Binding-site contacts:
Ligand atom N2 contacts residue ASN30 of chain 1.K at 2.7 Å (h-bond).
Ligand atom C5 contacts residue ASN30 of chain 1.K at 3.6 Å.
Ligand atom C4 contacts residue ASN30 of chain 1.K at 4.2 Å.
Ligand atom C2 contacts residue ASN30 of chain 1.K at 2.5 Å.
Ligand atom O7 contacts residue ASN30 of chain 1.K at 4.0 Å.
Ligand atom C8 contacts residue ASN30 of chain 1.K at 3.7 Å.
Ligand atom C1 contacts residue ASN30 of chain 1.K at 1.4 Å.
Ligand atom C3 contacts residue ASN30 of chain 1.K at 3.8 Å.
Ligand atom C7 contacts residue ASN30 of chain 1.K at 3.3 Å.
Ligand atom O5 contacts residue ASN30 of chain 1.K at 2.3 Å (h-bond).

This protein binds this small molecule.
Small molecule (SMILES): CC(=O)N[C@@H]1[C@@H](O)[C@H](O)[C@@H](CO)O[C@H]1O

Sequence of chain 1.K:
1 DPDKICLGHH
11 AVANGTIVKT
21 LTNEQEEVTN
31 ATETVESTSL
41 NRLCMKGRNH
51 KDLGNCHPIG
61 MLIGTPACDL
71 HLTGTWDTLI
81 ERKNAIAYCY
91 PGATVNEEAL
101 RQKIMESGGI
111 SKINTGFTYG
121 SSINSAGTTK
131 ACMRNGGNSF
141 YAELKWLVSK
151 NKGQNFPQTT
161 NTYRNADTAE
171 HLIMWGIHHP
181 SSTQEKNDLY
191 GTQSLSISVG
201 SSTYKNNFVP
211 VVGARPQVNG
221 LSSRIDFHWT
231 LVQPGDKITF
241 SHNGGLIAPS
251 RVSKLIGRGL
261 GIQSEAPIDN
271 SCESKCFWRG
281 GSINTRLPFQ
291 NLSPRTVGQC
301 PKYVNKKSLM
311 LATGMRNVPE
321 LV